Binding-site contacts:
Ligand atom C5 contacts residue PHE201 of chain 1.A at 3.7 Å (hydrophobic).
Ligand atom O8 contacts residue ASN214 of chain 1.A at 3.5 Å (h-bond).
Ligand atom N22 contacts residue HIS256 of chain 1.A at 3.7 Å.
Ligand atom C6 contacts residue TRP224 of chain 1.A at 3.7 Å (hydrophobic).
Ligand atom C14 contacts residue SER200 of chain 1.A at 3.6 Å.
Ligand atom C5 contacts residue NI1 of chain 1.E at 3.0 Å.
Ligand atom C5 contacts residue TRP224 of chain 1.A at 3.6 Å (hydrophobic).
Ligand atom C3 contacts residue NI1 of chain 1.E at 2.9 Å.
Ligand atom C7 contacts residue TYR148 of chain 1.A at 3.2 Å (hydrophobic).
Ligand atom O9 contacts residue PHE201 of chain 1.A at 3.4 Å.
Ligand atom C7 contacts residue LYS222 of chain 1.A at 3.7 Å.
Ligand atom C27 contacts residue ARG325 of chain 1.A at 3.3 Å.
Ligand atom C23 contacts residue ASN102 of chain 1.A at 3.3 Å.
Ligand atom C6 contacts residue PHE201 of chain 1.A at 3.6 Å (hydrophobic).
Ligand atom C14 contacts residue TYR148 of chain 1.A at 3.6 Å (hydrophobic).
Ligand atom C23 contacts residue LYS257 of chain 1.A at 3.7 Å.
Ligand atom C15 contacts residue GLN89 of chain 1.A at 3.7 Å.
Ligand atom N4 contacts residue HIS292 of chain 1.A at 3.3 Å (h-bond).
Ligand atom C21 contacts residue LYS257 of chain 1.A at 3.8 Å.
Ligand atom C26 contacts residue ARG325 of chain 1.A at 3.6 Å.
Ligand atom O8 contacts residue TYR148 of chain 1.A at 3.2 Å (h-bond).
Ligand atom C1 contacts residue PHE201 of chain 1.A at 3.5 Å (hydrophobic).
Ligand atom C14 contacts residue GLN89 of chain 1.A at 3.5 Å.
Ligand atom C20 contacts residue LYS257 of chain 1.A at 3.7 Å.
Ligand atom C18 contacts residue ASN102 of chain 1.A at 3.4 Å.
Ligand atom C13 contacts residue TYR148 of chain 1.A at 3.6 Å (hydrophobic).
Ligand atom C5 contacts residue HIS292 of chain 1.A at 3.6 Å.
Ligand atom N10 contacts residue TYR193 of chain 1.A at 3.8 Å.
Ligand atom C6 contacts residue ASN214 of chain 1.A at 3.9 Å.
Ligand atom N4 contacts residue HIS204 of chain 1.A at 3.2 Å (h-bond).
Ligand atom C11 contacts residue PHE201 of chain 1.A at 3.9 Å (hydrophobic).
Ligand atom N10 contacts residue PHE201 of chain 1.A at 3.5 Å.
Ligand atom C2 contacts residue PHE201 of chain 1.A at 3.6 Å (hydrophobic).
Ligand atom O9 contacts residue TYR148 of chain 1.A at 2.5 Å (h-bond).
Ligand atom C15 contacts residue ASN102 of chain 1.A at 3.8 Å.
Ligand atom C23 contacts residue HIS256 of chain 1.A at 3.3 Å.
Ligand atom C7 contacts residue PHE201 of chain 1.A at 3.4 Å (hydrophobic).
Ligand atom O8 contacts residue LYS222 of chain 1.A at 2.7 Å (salt-bridge).
Ligand atom N4 contacts residue NI1 of chain 1.E at 2.1 Å (h-bond).
Ligand atom C3 contacts residue HIS204 of chain 1.A at 3.3 Å.

The small molecule below binds the protein below.
Small molecule (SMILES): CN(c1ccccc1)c1ccc2c(c1)CCC[C@H]2CNc1cnccc1C(=O)O

Sequence of chain 1.A:
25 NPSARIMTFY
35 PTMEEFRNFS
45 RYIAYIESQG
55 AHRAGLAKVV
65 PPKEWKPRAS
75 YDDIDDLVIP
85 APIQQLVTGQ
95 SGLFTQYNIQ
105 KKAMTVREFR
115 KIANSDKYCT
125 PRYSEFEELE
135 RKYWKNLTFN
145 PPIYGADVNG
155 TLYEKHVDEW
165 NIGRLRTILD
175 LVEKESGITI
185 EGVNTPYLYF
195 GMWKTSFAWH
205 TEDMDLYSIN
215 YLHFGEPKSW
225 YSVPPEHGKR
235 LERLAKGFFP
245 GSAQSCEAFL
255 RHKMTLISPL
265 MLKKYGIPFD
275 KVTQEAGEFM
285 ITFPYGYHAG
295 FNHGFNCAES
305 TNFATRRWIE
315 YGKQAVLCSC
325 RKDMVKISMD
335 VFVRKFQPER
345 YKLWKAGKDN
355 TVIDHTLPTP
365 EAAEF